The small molecule below binds the protein below.
Small molecule (SMILES): CC(=O)N[C@@H]1[C@@H](O)[C@H](O)[C@@H](CO)O[C@H]1O

Binding-site contacts:
Ligand atom N2 contacts residue ASN38 of chain 2.E at 3.1 Å (h-bond).
Ligand atom O7 contacts residue ALA39 of chain 2.E at 4.1 Å.
Ligand atom C6 contacts residue THR24 of chain 2.E at 2.5 Å.
Ligand atom O3 contacts residue ALA39 of chain 2.E at 4.0 Å.
Ligand atom O5 contacts residue ASN38 of chain 2.E at 2.4 Å (h-bond).
Ligand atom C7 contacts residue ASN38 of chain 2.E at 4.1 Å.
Ligand atom C5 contacts residue ASN38 of chain 2.E at 3.7 Å.
Ligand atom C6 contacts residue ALA39 of chain 2.E at 4.3 Å (hydrophobic).
Ligand atom C3 contacts residue ASN38 of chain 2.E at 3.8 Å.
Ligand atom O6 contacts residue ASN38 of chain 2.E at 4.2 Å.
Ligand atom O5 contacts residue THR24 of chain 2.E at 3.0 Å (h-bond).
Ligand atom O7 contacts residue ASN38 of chain 2.E at 4.3 Å.
Ligand atom O5 contacts residue ALA39 of chain 2.E at 3.2 Å (h-bond).
Ligand atom C4 contacts residue ALA39 of chain 2.E at 3.6 Å (hydrophobic).
Ligand atom C1 contacts residue ASN38 of chain 2.E at 1.5 Å.
Ligand atom O5 contacts residue THR37 of chain 2.E at 4.3 Å.
Ligand atom O6 contacts residue ALA39 of chain 2.E at 3.2 Å (h-bond).
Ligand atom C4 contacts residue THR24 of chain 2.E at 4.5 Å.
Ligand atom C1 contacts residue ALA39 of chain 2.E at 3.2 Å (hydrophobic).
Ligand atom C3 contacts residue ALA39 of chain 2.E at 3.8 Å (hydrophobic).
Ligand atom O6 contacts residue THR24 of chain 2.E at 2.8 Å.
Ligand atom N2 contacts residue ALA39 of chain 2.E at 4.0 Å.
Ligand atom C2 contacts residue ASN38 of chain 2.E at 2.5 Å.
Ligand atom C2 contacts residue ALA39 of chain 2.E at 2.9 Å (hydrophobic).
Ligand atom C4 contacts residue ASN38 of chain 2.E at 4.0 Å.
Ligand atom C5 contacts residue ALA39 of chain 2.E at 4.1 Å (hydrophobic).
Ligand atom C1 contacts residue THR24 of chain 2.E at 4.4 Å.
Ligand atom C7 contacts residue ALA39 of chain 2.E at 4.4 Å (hydrophobic).
Ligand atom C5 contacts residue THR24 of chain 2.E at 3.2 Å.

Sequence of chain 2.E:
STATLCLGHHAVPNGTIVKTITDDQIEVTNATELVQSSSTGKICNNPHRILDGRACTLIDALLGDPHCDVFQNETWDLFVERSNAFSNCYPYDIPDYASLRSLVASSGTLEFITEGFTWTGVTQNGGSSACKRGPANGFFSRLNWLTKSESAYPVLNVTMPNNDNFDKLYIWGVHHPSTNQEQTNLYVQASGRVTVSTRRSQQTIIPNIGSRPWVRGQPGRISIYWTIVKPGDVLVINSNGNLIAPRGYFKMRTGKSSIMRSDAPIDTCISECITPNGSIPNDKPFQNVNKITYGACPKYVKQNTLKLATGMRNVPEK